Binding-site contacts:
Ligand atom C8 contacts residue THR44 of chain 4.A at 3.8 Å.
Ligand atom C3 contacts residue ASN43 of chain 4.A at 3.8 Å.
Ligand atom O7 contacts residue HIS93 of chain 4.A at 3.5 Å.
Ligand atom C5 contacts residue HIS93 of chain 4.A at 3.8 Å.
Ligand atom O5 contacts residue TRP51 of chain 4.A at 3.5 Å.
Ligand atom C8 contacts residue ASN74 of chain 4.A at 3.8 Å.
Ligand atom C3 contacts residue HIS93 of chain 4.A at 4.1 Å.
Ligand atom O7 contacts residue THR44 of chain 4.A at 3.5 Å (h-bond).
Ligand atom C5 contacts residue TRP51 of chain 4.A at 4.1 Å (hydrophobic).
Ligand atom C8 contacts residue ASN43 of chain 4.A at 4.0 Å.
Ligand atom O7 contacts residue SER45 of chain 4.A at 3.7 Å.
Ligand atom C7 contacts residue THR44 of chain 4.A at 4.0 Å.
Ligand atom O6 contacts residue TRP51 of chain 4.A at 3.7 Å.
Ligand atom C1 contacts residue TRP51 of chain 4.A at 3.5 Å (hydrophobic).
Ligand atom N2 contacts residue ASN43 of chain 4.A at 2.9 Å (h-bond).
Ligand atom C8 contacts residue TYR75 of chain 4.A at 4.3 Å (hydrophobic).
Ligand atom O5 contacts residue ASN43 of chain 4.A at 2.3 Å (h-bond).
Ligand atom C1 contacts residue THR76 of chain 4.A at 3.5 Å.
Ligand atom C5 contacts residue ASN43 of chain 4.A at 3.6 Å.
Ligand atom C2 contacts residue PRO48 of chain 4.A at 4.3 Å (hydrophobic).
Ligand atom O7 contacts residue PRO48 of chain 4.A at 3.6 Å.
Ligand atom O7 contacts residue ASN43 of chain 4.A at 4.0 Å.
Ligand atom C1 contacts residue ASN43 of chain 4.A at 1.4 Å.
Ligand atom C8 contacts residue THR76 of chain 4.A at 3.9 Å.
Ligand atom C4 contacts residue HIS93 of chain 4.A at 4.0 Å.
Ligand atom C1 contacts residue PRO48 of chain 4.A at 3.7 Å (hydrophobic).
Ligand atom N2 contacts residue HIS93 of chain 4.A at 3.9 Å.
Ligand atom O5 contacts residue PRO48 of chain 4.A at 3.4 Å (h-bond).
Ligand atom C7 contacts residue HIS93 of chain 4.A at 3.1 Å.
Ligand atom C2 contacts residue ASN43 of chain 4.A at 2.5 Å.
Ligand atom C8 contacts residue SER45 of chain 4.A at 3.8 Å.
Ligand atom C2 contacts residue THR76 of chain 4.A at 3.7 Å.
Ligand atom C3 contacts residue THR76 of chain 4.A at 4.1 Å.
Ligand atom C8 contacts residue HIS93 of chain 4.A at 3.6 Å.
Ligand atom O4 contacts residue HIS93 of chain 4.A at 3.3 Å.
Ligand atom N2 contacts residue THR76 of chain 4.A at 2.9 Å (h-bond).
Ligand atom C7 contacts residue SER45 of chain 4.A at 4.1 Å.
Ligand atom C7 contacts residue ASN43 of chain 4.A at 3.7 Å.
Ligand atom C7 contacts residue THR76 of chain 4.A at 3.9 Å.
Ligand atom C4 contacts residue ASN43 of chain 4.A at 4.2 Å.

The protein below binds the small molecule below.
Small molecule (SMILES): CC(=O)N[C@H]1[C@H](O[C@H]2[C@H](O)[C@@H](NC(C)=O)CO[C@@H]2CO)O[C@H](CO)[C@@H](O)[C@@H]1O

Sequence of chain 4.A:
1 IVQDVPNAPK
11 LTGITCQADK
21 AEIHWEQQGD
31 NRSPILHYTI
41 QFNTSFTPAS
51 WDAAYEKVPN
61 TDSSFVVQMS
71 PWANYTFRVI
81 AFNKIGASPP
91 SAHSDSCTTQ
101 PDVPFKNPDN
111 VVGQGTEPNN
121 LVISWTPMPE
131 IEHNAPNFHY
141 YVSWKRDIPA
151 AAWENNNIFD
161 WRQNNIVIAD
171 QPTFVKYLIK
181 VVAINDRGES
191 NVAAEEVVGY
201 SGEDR